This protein binds this small molecule.
Small molecule (SMILES): CO[C@@H]1[C@H](O)[C@@H](COP(=O)(O)O)O[C@H]1n1cnc2c(N)ncnc21

Sequence of chain 1.A:
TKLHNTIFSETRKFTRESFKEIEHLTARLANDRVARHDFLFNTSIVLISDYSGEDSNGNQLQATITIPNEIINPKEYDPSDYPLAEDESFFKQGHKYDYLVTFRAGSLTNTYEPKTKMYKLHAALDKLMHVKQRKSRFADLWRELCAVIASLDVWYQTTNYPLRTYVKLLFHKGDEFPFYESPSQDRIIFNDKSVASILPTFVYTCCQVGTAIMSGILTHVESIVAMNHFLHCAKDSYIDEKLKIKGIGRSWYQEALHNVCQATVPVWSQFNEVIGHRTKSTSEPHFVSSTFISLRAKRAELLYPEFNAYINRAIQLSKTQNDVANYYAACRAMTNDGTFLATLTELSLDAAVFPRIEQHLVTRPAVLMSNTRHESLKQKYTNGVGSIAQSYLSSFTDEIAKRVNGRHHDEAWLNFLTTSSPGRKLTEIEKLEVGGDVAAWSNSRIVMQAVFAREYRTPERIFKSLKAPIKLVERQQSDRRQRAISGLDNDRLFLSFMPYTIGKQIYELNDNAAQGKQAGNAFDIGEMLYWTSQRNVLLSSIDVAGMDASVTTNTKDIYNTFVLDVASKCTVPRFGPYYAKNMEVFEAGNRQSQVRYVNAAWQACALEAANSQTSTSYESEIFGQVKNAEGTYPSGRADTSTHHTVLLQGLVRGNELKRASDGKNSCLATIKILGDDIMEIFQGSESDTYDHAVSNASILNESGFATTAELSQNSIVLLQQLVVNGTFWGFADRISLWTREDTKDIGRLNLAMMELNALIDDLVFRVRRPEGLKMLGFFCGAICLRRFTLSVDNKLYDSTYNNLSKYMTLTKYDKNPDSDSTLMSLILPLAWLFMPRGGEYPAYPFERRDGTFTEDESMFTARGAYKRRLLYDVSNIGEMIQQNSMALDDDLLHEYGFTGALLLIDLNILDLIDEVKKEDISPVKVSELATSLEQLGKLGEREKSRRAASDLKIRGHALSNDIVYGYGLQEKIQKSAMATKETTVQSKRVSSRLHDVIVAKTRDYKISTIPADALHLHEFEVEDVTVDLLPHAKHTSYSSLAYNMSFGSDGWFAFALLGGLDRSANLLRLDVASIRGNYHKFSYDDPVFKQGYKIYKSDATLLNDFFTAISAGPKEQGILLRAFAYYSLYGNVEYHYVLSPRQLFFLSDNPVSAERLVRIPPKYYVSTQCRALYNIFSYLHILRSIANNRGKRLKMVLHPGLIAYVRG

Binding-site contacts:
Ligand atom C2' contacts residue LEU823 of chain 1.A at 4.4 Å (hydrophobic).
Ligand atom OP1 contacts residue THR789 of chain 1.A at 2.8 Å.
Ligand atom O5' contacts residue THR789 of chain 1.A at 4.4 Å.
Ligand atom P contacts residue THR789 of chain 1.A at 4.1 Å.
Ligand atom OP2 contacts residue PRO183 of chain 1.A at 3.7 Å.
Ligand atom P contacts residue DPO1 of chain 1.L at 1.5 Å.
Ligand atom C3' contacts residue LEU823 of chain 1.A at 4.0 Å (hydrophobic).
Ligand atom OP2 contacts residue DPO1 of chain 1.L at 2.1 Å (h-bond).
Ligand atom C5' contacts residue LEU823 of chain 1.A at 4.5 Å (hydrophobic).
Ligand atom O3' contacts residue THR789 of chain 1.A at 2.9 Å (h-bond).
Ligand atom N1 contacts residue THR983 of chain 1.A at 4.5 Å.
Ligand atom O2' contacts residue SER791 of chain 1.A at 3.7 Å.
Ligand atom CM' contacts residue SER791 of chain 1.A at 2.8 Å.
Ligand atom C4' contacts residue LEU823 of chain 1.A at 4.0 Å (hydrophobic).
Ligand atom C5' contacts residue DPO1 of chain 1.L at 3.9 Å.
Ligand atom O5' contacts residue DPO1 of chain 1.L at 2.7 Å (h-bond).
Ligand atom OP1 contacts residue DPO1 of chain 1.L at 2.4 Å (h-bond).
Ligand atom C8 contacts residue SER184 of chain 1.A at 4.3 Å.
Ligand atom O3' contacts residue LEU823 of chain 1.A at 3.4 Å.
Ligand atom C3' contacts residue THR789 of chain 1.A at 3.4 Å.
Ligand atom C4' contacts residue THR789 of chain 1.A at 4.0 Å.
Ligand atom O3' contacts residue LEU790 of chain 1.A at 4.4 Å.
Ligand atom C5' contacts residue THR789 of chain 1.A at 3.7 Å.
Ligand atom O5' contacts residue LEU823 of chain 1.A at 4.2 Å.
Ligand atom O2' contacts residue LEU823 of chain 1.A at 3.9 Å.